Sequence of chain 60.F:
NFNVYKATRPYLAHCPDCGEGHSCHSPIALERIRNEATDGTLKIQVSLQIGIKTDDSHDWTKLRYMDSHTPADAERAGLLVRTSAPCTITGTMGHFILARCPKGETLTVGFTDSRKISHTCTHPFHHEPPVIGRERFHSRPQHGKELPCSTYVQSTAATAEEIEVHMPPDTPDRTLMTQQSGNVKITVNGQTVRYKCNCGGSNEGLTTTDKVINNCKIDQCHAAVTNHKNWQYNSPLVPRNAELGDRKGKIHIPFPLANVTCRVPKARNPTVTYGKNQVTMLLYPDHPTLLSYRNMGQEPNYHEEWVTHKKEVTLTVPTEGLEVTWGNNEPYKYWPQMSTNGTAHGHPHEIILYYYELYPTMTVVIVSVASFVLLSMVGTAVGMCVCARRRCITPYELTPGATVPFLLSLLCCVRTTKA

Sequence of chain 60.E:
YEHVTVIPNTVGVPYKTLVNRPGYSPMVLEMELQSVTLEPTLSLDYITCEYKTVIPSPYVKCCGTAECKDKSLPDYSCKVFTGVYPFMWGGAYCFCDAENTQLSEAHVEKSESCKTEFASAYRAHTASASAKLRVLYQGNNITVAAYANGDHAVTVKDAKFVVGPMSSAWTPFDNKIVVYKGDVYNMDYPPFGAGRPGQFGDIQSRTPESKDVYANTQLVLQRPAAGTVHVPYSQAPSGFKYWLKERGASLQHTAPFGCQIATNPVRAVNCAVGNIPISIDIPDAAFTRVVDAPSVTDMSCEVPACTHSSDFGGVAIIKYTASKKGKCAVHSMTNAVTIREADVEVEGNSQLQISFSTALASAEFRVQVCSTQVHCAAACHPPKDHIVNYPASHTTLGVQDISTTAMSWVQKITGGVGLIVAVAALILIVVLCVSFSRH

Binding-site contacts:
Ligand atom C8 contacts residue ASN259 of chain 60.F at 4.4 Å.
Ligand atom C5 contacts residue ASN259 of chain 60.F at 3.7 Å.
Ligand atom C1 contacts residue ASN259 of chain 60.F at 1.4 Å.
Ligand atom N2 contacts residue ASN259 of chain 60.F at 2.9 Å (h-bond).
Ligand atom O5 contacts residue THR116 of chain 60.E at 4.0 Å.
Ligand atom O5 contacts residue ASN259 of chain 60.F at 2.4 Å (h-bond).
Ligand atom O7 contacts residue LYS181 of chain 60.E at 3.9 Å.
Ligand atom C3 contacts residue ASN259 of chain 60.F at 3.8 Å.
Ligand atom C7 contacts residue ASN259 of chain 60.F at 3.1 Å.
Ligand atom C4 contacts residue ASN259 of chain 60.F at 4.2 Å.
Ligand atom O7 contacts residue ASN259 of chain 60.F at 2.9 Å (h-bond).
Ligand atom C8 contacts residue LYS181 of chain 60.E at 4.1 Å.
Ligand atom C2 contacts residue ASN259 of chain 60.F at 2.4 Å.
Ligand atom O6 contacts residue THR116 of chain 60.E at 3.5 Å.
Ligand atom O6 contacts residue LYS115 of chain 60.E at 4.4 Å.

This small molecule binds to this protein.
Small molecule (SMILES): CC(=O)N[C@@H]1[C@@H](O)[C@H](O)[C@@H](CO)O[C@H]1O